Binding-site contacts:
Ligand atom C12 contacts residue LEU53 of chain 1.B at 4.2 Å (hydrophobic).
Ligand atom C2 contacts residue GLU60 of chain 1.B at 3.5 Å.
Ligand atom C6 contacts residue MET95 of chain 1.B at 3.7 Å (hydrophobic).
Ligand atom C4 contacts residue LEU94 of chain 1.B at 3.6 Å (hydrophobic).
Ligand atom C16 contacts residue MET128 of chain 1.B at 3.1 Å (hydrophobic).
Ligand atom C11 contacts residue ALA57 of chain 1.B at 4.2 Å (hydrophobic).
Ligand atom C6 contacts residue LEU98 of chain 1.B at 4.0 Å (hydrophobic).
Ligand atom O17 contacts residue MET50 of chain 1.B at 3.9 Å.
Ligand atom C18 contacts residue LEU91 of chain 1.B at 4.1 Å (hydrophobic).
Ligand atom C4 contacts residue LEU98 of chain 1.B at 4.0 Å (hydrophobic).
Ligand atom C1 contacts residue PHE111 of chain 1.B at 3.9 Å (hydrophobic).
Ligand atom C3 contacts residue ARG101 of chain 1.B at 4.1 Å.
Ligand atom C16 contacts residue ILE131 of chain 1.B at 4.2 Å (hydrophobic).
Ligand atom O3 contacts residue LEU94 of chain 1.B at 4.2 Å.
Ligand atom C4 contacts residue PHE111 of chain 1.B at 4.2 Å (hydrophobic).
Ligand atom C9 contacts residue PHE111 of chain 1.B at 4.1 Å (hydrophobic).
Ligand atom C15 contacts residue MET128 of chain 1.B at 3.8 Å (hydrophobic).
Ligand atom C11 contacts residue LEU53 of chain 1.B at 4.0 Å (hydrophobic).
Ligand atom C15 contacts residue MET95 of chain 1.B at 4.1 Å (hydrophobic).
Ligand atom O3 contacts residue GLU60 of chain 1.B at 2.7 Å (salt-bridge).
Ligand atom C5 contacts residue PHE111 of chain 1.B at 3.8 Å (hydrophobic).
Ligand atom C16 contacts residue GLY228 of chain 1.B at 4.2 Å.
Ligand atom C7 contacts residue MET95 of chain 1.B at 4.2 Å (hydrophobic).
Ligand atom C2 contacts residue PHE111 of chain 1.B at 3.9 Å (hydrophobic).
Ligand atom C3 contacts residue GLU60 of chain 1.B at 3.5 Å.
Ligand atom C17 contacts residue HIS231 of chain 1.B at 3.6 Å.
Ligand atom O3 contacts residue ARG101 of chain 1.B at 3.1 Å (salt-bridge).
Ligand atom C8 contacts residue LEU91 of chain 1.B at 4.1 Å (hydrophobic).
Ligand atom C1 contacts residue LEU53 of chain 1.B at 3.7 Å (hydrophobic).
Ligand atom C2 contacts residue LEU56 of chain 1.B at 4.1 Å (hydrophobic).
Ligand atom C3 contacts residue PHE111 of chain 1.B at 4.1 Å (hydrophobic).
Ligand atom C1 contacts residue ALA57 of chain 1.B at 4.0 Å (hydrophobic).
Ligand atom C10 contacts residue PHE111 of chain 1.B at 3.7 Å (hydrophobic).
Ligand atom C16 contacts residue HIS231 of chain 1.B at 3.7 Å.
Ligand atom C2 contacts residue ALA57 of chain 1.B at 4.2 Å (hydrophobic).
Ligand atom C15 contacts residue ILE131 of chain 1.B at 4.2 Å (hydrophobic).
Ligand atom C17 contacts residue MET128 of chain 1.B at 3.5 Å (hydrophobic).
Ligand atom O17 contacts residue GLY228 of chain 1.B at 4.2 Å.
Ligand atom O17 contacts residue HIS231 of chain 1.B at 2.9 Å (h-bond).
Ligand atom O17 contacts residue LEU232 of chain 1.B at 3.7 Å.

Sequence of chain 1.B:
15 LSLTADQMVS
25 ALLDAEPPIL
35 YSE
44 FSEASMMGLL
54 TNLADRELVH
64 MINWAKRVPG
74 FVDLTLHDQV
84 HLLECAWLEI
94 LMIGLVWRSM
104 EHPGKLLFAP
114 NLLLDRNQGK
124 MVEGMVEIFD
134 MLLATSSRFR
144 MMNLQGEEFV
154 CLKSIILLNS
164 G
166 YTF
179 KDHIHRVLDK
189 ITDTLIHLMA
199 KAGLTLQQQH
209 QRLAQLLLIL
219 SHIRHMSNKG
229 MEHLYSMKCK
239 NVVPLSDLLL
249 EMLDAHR

The protein below binds the small molecule below.
Small molecule (SMILES): C[C@]12CC[C@@H]3c4ccc(O)cc4CC[C@H]3[C@@H]1CC[C@@H]2O